Sequence of chain 1.A:
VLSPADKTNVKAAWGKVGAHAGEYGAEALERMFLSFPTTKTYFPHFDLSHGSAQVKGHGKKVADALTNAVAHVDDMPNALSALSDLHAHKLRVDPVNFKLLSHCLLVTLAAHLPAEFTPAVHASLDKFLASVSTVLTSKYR

This protein binds this small molecule.
Small molecule (SMILES): Cc1ccc(-c2ccn[nH]2)o1

Sequence of chain 1.B:
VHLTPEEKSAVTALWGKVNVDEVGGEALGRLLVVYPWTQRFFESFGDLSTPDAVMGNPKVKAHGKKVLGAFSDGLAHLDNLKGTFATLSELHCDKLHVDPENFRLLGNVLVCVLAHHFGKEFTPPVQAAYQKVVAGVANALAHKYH

Binding-site contacts:
Ligand atom C11 contacts residue LEU3 of chain 1.A at 3.7 Å (hydrophobic).
Ligand atom C1 contacts residue ALA131 of chain 1.A at 3.8 Å (hydrophobic).
Ligand atom C5 contacts residue LYS128 of chain 1.A at 4.0 Å.
Ligand atom C3 contacts residue THR135 of chain 1.C at 4.0 Å.
Ligand atom C5 contacts residue VAL2 of chain 1.A at 4.3 Å (hydrophobic).
Ligand atom N7 contacts residue LYS128 of chain 1.A at 4.3 Å.
Ligand atom C10 contacts residue THR138 of chain 1.C at 4.4 Å.
Ligand atom O4 contacts residue VAL2 of chain 1.A at 3.1 Å (h-bond).
Ligand atom C10 contacts residue SER139 of chain 1.C at 4.2 Å.
Ligand atom C3 contacts residue SER132 of chain 1.A at 3.6 Å.
Ligand atom C6 contacts residue LYS128 of chain 1.A at 3.7 Å.
Ligand atom C3 contacts residue VAL2 of chain 1.A at 2.5 Å (hydrophobic).
Ligand atom C11 contacts residue VAL2 of chain 1.A at 1.3 Å (hydrophobic).
Ligand atom O4 contacts residue THR135 of chain 1.C at 4.5 Å.
Ligand atom C3 contacts residue SER139 of chain 1.C at 4.1 Å.
Ligand atom C9 contacts residue VAL35 of chain 1.B at 4.4 Å (hydrophobic).
Ligand atom C1 contacts residue SER132 of chain 1.A at 4.4 Å.
Ligand atom C11 contacts residue SER139 of chain 1.C at 4.0 Å.
Ligand atom C9 contacts residue LYS128 of chain 1.A at 4.2 Å.
Ligand atom C5 contacts residue SER139 of chain 1.C at 4.4 Å.
Ligand atom C9 contacts residue TRP38 of chain 1.B at 3.9 Å (hydrophobic).
Ligand atom C9 contacts residue THR138 of chain 1.C at 4.5 Å.
Ligand atom C2 contacts residue THR135 of chain 1.C at 4.1 Å.
Ligand atom N8 contacts residue TRP38 of chain 1.B at 3.8 Å.
Ligand atom C2 contacts residue SER132 of chain 1.A at 3.2 Å.
Ligand atom C10 contacts residue LYS128 of chain 1.A at 3.5 Å.
Ligand atom C1 contacts residue LYS128 of chain 1.A at 4.1 Å.
Ligand atom C2 contacts residue VAL2 of chain 1.A at 3.7 Å (hydrophobic).
Ligand atom C3 contacts residue LYS128 of chain 1.A at 4.3 Å.
Ligand atom O4 contacts residue LYS128 of chain 1.A at 3.5 Å.
Ligand atom C2 contacts residue ALA131 of chain 1.A at 4.3 Å (hydrophobic).
Ligand atom O4 contacts residue SER139 of chain 1.C at 3.4 Å (h-bond).
Ligand atom C11 contacts residue SER132 of chain 1.A at 3.5 Å.
Ligand atom C11 contacts residue THR135 of chain 1.C at 4.2 Å.
Ligand atom C2 contacts residue LYS128 of chain 1.A at 3.9 Å.

Sequence of chain 1.C:
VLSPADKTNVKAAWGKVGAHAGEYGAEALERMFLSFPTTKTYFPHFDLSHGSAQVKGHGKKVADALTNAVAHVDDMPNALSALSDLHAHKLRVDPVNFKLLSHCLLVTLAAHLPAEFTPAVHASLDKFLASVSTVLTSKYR